This small molecule binds to this protein.
Small molecule (SMILES): Nc1ccn([C@H]2C[C@H](O)[C@@H](COP(=O)(O)O)O2)c(=O)n1

Binding-site contacts:
Ligand atom C2' contacts residue DA4 of chain 48.D at 3.5 Å.
Ligand atom C4' contacts residue DA4 of chain 48.D at 4.3 Å.
Ligand atom OP1 contacts residue DA4 of chain 48.D at 2.2 Å.
Ligand atom C5' contacts residue DA4 of chain 48.D at 4.0 Å.
Ligand atom O5' contacts residue DA4 of chain 48.D at 4.0 Å.
Ligand atom OP2 contacts residue DA4 of chain 48.D at 3.6 Å.
Ligand atom O3' contacts residue DA4 of chain 48.D at 4.2 Å.
Ligand atom P contacts residue DA4 of chain 48.D at 3.2 Å.
Ligand atom C3' contacts residue DA4 of chain 48.D at 3.3 Å.